This protein binds this small molecule.
Small molecule (SMILES): O=C(NCCCN1CCC(c2c(Cl)cccc2Cl)CC1)[C@H]1CCCN1Cc1ccccc1

Sequence of chain 2.A:
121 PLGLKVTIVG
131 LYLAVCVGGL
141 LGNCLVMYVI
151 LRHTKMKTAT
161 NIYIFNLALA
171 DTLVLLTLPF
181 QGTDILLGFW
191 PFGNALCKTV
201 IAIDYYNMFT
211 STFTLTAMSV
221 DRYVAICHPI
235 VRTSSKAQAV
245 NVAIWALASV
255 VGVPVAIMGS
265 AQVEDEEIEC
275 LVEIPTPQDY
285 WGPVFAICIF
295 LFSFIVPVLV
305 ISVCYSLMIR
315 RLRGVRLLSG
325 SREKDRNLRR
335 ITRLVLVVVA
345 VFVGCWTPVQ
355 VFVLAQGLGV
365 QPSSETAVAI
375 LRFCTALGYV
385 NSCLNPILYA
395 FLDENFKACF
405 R

Binding-site contacts:
Ligand atom CG contacts residue ASP184 of chain 2.A at 3.6 Å.
Ligand atom CAB contacts residue ILE201 of chain 2.A at 3.9 Å (hydrophobic).
Ligand atom CBD contacts residue MET208 of chain 2.A at 3.9 Å (hydrophobic).
Ligand atom NAO contacts residue GLN181 of chain 2.A at 3.2 Å (h-bond).
Ligand atom NAS contacts residue ASP204 of chain 2.A at 2.6 Å (salt-bridge).
Ligand atom CLAY contacts residue VAL353 of chain 2.A at 3.9 Å.
Ligand atom CLBC contacts residue ASP204 of chain 2.A at 3.7 Å.
Ligand atom CAP contacts residue GLN181 of chain 2.A at 3.9 Å.
Ligand atom CBB contacts residue SER297 of chain 2.A at 3.6 Å.
Ligand atom CBA contacts residue GLN354 of chain 2.A at 3.8 Å.
Ligand atom CLAY contacts residue GLN354 of chain 2.A at 3.8 Å.
Ligand atom CAR contacts residue ASP204 of chain 2.A at 3.4 Å.
Ligand atom CBF contacts residue GLN354 of chain 2.A at 3.6 Å.
Ligand atom CBB contacts residue GLN354 of chain 2.A at 3.1 Å.
Ligand atom CD contacts residue TRP190 of chain 2.A at 3.9 Å (hydrophobic).
Ligand atom CAA contacts residue TYR205 of chain 2.A at 3.4 Å (hydrophobic).
Ligand atom CAC contacts residue ASP204 of chain 2.A at 3.6 Å.
Ligand atom CLAY contacts residue VAL357 of chain 2.A at 3.4 Å.
Ligand atom CAW contacts residue MET208 of chain 2.A at 3.8 Å (hydrophobic).
Ligand atom CAQ contacts residue TYR383 of chain 2.A at 3.4 Å (hydrophobic).
Ligand atom CAV contacts residue ASP204 of chain 2.A at 3.4 Å.
Ligand atom CAP contacts residue TYR383 of chain 2.A at 3.8 Å (hydrophobic).
Ligand atom CD contacts residue CYS274 of chain 2.A at 3.5 Å (hydrophobic).
Ligand atom CAR contacts residue TYR383 of chain 2.A at 4.0 Å (hydrophobic).
Ligand atom CAA contacts residue ILE201 of chain 2.A at 3.7 Å (hydrophobic).
Ligand atom CBF contacts residue SER297 of chain 2.A at 3.0 Å.
Ligand atom CBE contacts residue MET208 of chain 2.A at 3.5 Å (hydrophobic).
Ligand atom CBF contacts residue MET208 of chain 2.A at 3.6 Å (hydrophobic).
Ligand atom CAU contacts residue ASP204 of chain 2.A at 3.3 Å.
Ligand atom CAW contacts residue ASP204 of chain 2.A at 3.6 Å.
Ligand atom CAB contacts residue ASP204 of chain 2.A at 3.0 Å.
Ligand atom CBF contacts residue ILE293 of chain 2.A at 3.3 Å (hydrophobic).
Ligand atom CBE contacts residue ILE293 of chain 2.A at 3.9 Å (hydrophobic).
Ligand atom CAT contacts residue ASP204 of chain 2.A at 3.1 Å.
Ligand atom CAB contacts residue TYR205 of chain 2.A at 3.9 Å (hydrophobic).
Ligand atom CBE contacts residue SER297 of chain 2.A at 3.9 Å.
Ligand atom CG contacts residue TRP190 of chain 2.A at 3.4 Å (hydrophobic).
Ligand atom CAQ contacts residue ASP204 of chain 2.A at 3.2 Å.
Ligand atom CLBC contacts residue TYR205 of chain 2.A at 3.2 Å.
Ligand atom CBB contacts residue ILE293 of chain 2.A at 3.8 Å (hydrophobic).